Binding-site contacts:
Ligand atom C18 contacts residue PHE145 of chain 1.A at 4.3 Å (hydrophobic).
Ligand atom C25 contacts residue CYS333 of chain 1.A at 4.0 Å (hydrophobic).
Ligand atom C11 contacts residue ILE138 of chain 1.A at 3.7 Å (hydrophobic).
Ligand atom C24 contacts residue LEU379 of chain 1.A at 3.9 Å (hydrophobic).
Ligand atom C6 contacts residue TRP408 of chain 1.A at 3.4 Å (hydrophobic).
Ligand atom C26 contacts residue ILE146 of chain 1.A at 3.6 Å (hydrophobic).
Ligand atom C2 contacts residue ILE138 of chain 1.A at 3.9 Å (hydrophobic).
Ligand atom C18 contacts residue ILE141 of chain 1.A at 3.5 Å (hydrophobic).
Ligand atom C9 contacts residue LEU129 of chain 1.A at 4.3 Å (hydrophobic).
Ligand atom O1 contacts residue HIS137 of chain 1.B at 2.6 Å (h-bond).
Ligand atom C5 contacts residue TRP408 of chain 1.A at 3.6 Å (hydrophobic).
Ligand atom C16 contacts residue PHE382 of chain 1.A at 4.1 Å (hydrophobic).
Ligand atom C7 contacts residue PHE378 of chain 1.A at 3.8 Å (hydrophobic).
Ligand atom C1 contacts residue ILE138 of chain 1.A at 3.9 Å (hydrophobic).
Ligand atom C27 contacts residue TYR336 of chain 1.A at 3.6 Å (hydrophobic).
Ligand atom O1 contacts residue ILE141 of chain 1.B at 4.3 Å.
Ligand atom C24 contacts residue CYS333 of chain 1.A at 3.4 Å (hydrophobic).
Ligand atom C15 contacts residue PHE378 of chain 1.A at 3.5 Å (hydrophobic).
Ligand atom C23 contacts residue PHE145 of chain 1.A at 3.9 Å (hydrophobic).
Ligand atom C2 contacts residue HIS137 of chain 1.B at 4.0 Å.
Ligand atom C27 contacts residue PHE145 of chain 1.A at 3.6 Å (hydrophobic).
Ligand atom C6 contacts residue PHE378 of chain 1.A at 4.0 Å (hydrophobic).
Ligand atom C19 contacts residue ILE141 of chain 1.A at 3.9 Å (hydrophobic).
Ligand atom O1 contacts residue THR140 of chain 1.B at 3.4 Å.
Ligand atom C16 contacts residue PHE378 of chain 1.A at 3.7 Å (hydrophobic).
Ligand atom C4 contacts residue TRP408 of chain 1.A at 3.4 Å (hydrophobic).
Ligand atom C12 contacts residue LEU129 of chain 1.A at 4.3 Å (hydrophobic).
Ligand atom C3 contacts residue TRP408 of chain 1.A at 3.6 Å (hydrophobic).
Ligand atom C7 contacts residue TRP408 of chain 1.A at 3.6 Å (hydrophobic).
Ligand atom C11 contacts residue LEU129 of chain 1.A at 4.0 Å (hydrophobic).
Ligand atom C16 contacts residue PHE145 of chain 1.A at 4.3 Å (hydrophobic).
Ligand atom C3 contacts residue HIS137 of chain 1.B at 3.8 Å.
Ligand atom C27 contacts residue ILE146 of chain 1.A at 4.1 Å (hydrophobic).
Ligand atom C21 contacts residue PHE382 of chain 1.A at 3.6 Å (hydrophobic).
Ligand atom C17 contacts residue PHE382 of chain 1.A at 3.7 Å (hydrophobic).
Ligand atom C4 contacts residue ILE141 of chain 1.B at 3.9 Å (hydrophobic).
Ligand atom C20 contacts residue PHE382 of chain 1.A at 4.0 Å (hydrophobic).
Ligand atom O1 contacts residue TRP408 of chain 1.A at 4.0 Å.
Ligand atom C22 contacts residue PHE382 of chain 1.A at 3.6 Å (hydrophobic).
Ligand atom C21 contacts residue TYR142 of chain 1.A at 3.5 Å (hydrophobic).

The small molecule below binds the protein below.
Small molecule (SMILES): CC(C)CCC[C@@H](C)[C@H]1CC[C@H]2[C@@H]3CC=C4C[C@@H](O)CC[C@]4(C)[C@H]3CC[C@]12C

Sequence of chain 1.A:
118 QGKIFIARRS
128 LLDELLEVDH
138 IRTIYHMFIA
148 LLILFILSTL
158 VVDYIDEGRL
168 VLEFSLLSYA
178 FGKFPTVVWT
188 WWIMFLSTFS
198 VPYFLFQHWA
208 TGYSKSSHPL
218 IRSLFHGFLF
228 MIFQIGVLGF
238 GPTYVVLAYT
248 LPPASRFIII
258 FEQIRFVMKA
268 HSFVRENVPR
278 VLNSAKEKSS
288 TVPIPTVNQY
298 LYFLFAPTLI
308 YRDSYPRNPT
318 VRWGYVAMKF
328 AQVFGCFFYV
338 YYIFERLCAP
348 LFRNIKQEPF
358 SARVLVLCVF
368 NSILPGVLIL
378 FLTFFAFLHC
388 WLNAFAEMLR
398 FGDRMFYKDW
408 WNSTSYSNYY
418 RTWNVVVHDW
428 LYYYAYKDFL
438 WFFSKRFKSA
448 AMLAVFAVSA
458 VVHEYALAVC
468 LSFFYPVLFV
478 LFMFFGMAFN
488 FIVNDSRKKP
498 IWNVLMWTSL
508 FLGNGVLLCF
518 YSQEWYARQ

Sequence of chain 1.B:
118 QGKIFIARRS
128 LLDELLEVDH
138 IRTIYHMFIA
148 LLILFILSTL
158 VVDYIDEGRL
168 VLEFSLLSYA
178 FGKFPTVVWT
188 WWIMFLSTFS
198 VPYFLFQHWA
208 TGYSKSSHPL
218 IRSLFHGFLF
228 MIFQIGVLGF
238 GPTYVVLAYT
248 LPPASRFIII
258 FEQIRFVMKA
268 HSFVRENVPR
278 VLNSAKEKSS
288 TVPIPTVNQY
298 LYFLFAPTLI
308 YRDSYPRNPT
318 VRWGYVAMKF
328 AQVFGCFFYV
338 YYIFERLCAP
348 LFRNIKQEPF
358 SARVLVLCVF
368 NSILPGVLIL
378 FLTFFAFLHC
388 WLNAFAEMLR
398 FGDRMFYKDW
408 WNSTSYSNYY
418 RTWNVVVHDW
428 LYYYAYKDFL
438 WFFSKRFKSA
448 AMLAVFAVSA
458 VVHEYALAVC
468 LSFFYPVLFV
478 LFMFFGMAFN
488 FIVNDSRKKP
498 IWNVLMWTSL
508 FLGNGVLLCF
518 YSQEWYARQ